Sequence of chain 2.A:
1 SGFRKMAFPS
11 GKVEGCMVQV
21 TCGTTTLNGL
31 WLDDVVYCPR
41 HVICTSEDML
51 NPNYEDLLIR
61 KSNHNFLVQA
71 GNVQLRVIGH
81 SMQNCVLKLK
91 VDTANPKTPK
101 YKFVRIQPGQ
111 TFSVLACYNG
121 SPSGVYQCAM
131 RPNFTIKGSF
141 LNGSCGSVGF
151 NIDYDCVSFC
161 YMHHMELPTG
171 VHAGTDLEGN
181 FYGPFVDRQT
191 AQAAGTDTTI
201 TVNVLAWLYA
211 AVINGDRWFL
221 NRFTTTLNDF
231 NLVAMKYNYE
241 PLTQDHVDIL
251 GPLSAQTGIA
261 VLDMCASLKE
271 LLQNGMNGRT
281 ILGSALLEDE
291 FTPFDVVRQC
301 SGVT

Binding-site contacts:
Ligand atom O contacts residue CYS145 of chain 2.A at 3.0 Å (h-bond).
Ligand atom C1 contacts residue HIS41 of chain 2.A at 4.0 Å.
Ligand atom C contacts residue CYS145 of chain 2.A at 3.6 Å (hydrophobic).
Ligand atom F contacts residue MET49 of chain 2.A at 3.6 Å.
Ligand atom C1 contacts residue CYS145 of chain 2.A at 3.8 Å (hydrophobic).
Ligand atom C2 contacts residue CYS145 of chain 2.A at 3.3 Å (hydrophobic).
Ligand atom O contacts residue SER144 of chain 2.A at 3.4 Å (h-bond).
Ligand atom C13 contacts residue MET49 of chain 2.A at 3.8 Å (hydrophobic).
Ligand atom C7 contacts residue THR25 of chain 2.A at 3.7 Å.
Ligand atom C16 contacts residue GLN189 of chain 2.A at 3.4 Å.
Ligand atom C15 contacts residue MET165 of chain 2.A at 4.0 Å (hydrophobic).
Ligand atom C13 contacts residue HIS41 of chain 2.A at 3.8 Å.
Ligand atom C3 contacts residue GLY143 of chain 2.A at 3.7 Å.
Ligand atom C6 contacts residue THR26 of chain 2.A at 3.8 Å.
Ligand atom F contacts residue ARG188 of chain 2.A at 3.1 Å.
Ligand atom C4 contacts residue HIS164 of chain 2.A at 4.0 Å.
Ligand atom C2 contacts residue HIS41 of chain 2.A at 4.0 Å.
Ligand atom C4 contacts residue SER144 of chain 2.A at 4.1 Å.
Ligand atom C14 contacts residue HIS164 of chain 2.A at 4.1 Å.
Ligand atom C7 contacts residue THR26 of chain 2.A at 3.7 Å.
Ligand atom O contacts residue GLY143 of chain 2.A at 2.9 Å (h-bond).
Ligand atom C15 contacts residue MET49 of chain 2.A at 3.4 Å (hydrophobic).
Ligand atom C6 contacts residue GLY143 of chain 2.A at 4.0 Å.
Ligand atom F contacts residue ASP187 of chain 2.A at 3.9 Å.
Ligand atom F contacts residue GLN189 of chain 2.A at 3.8 Å.
Ligand atom C4 contacts residue HIS163 of chain 2.A at 4.0 Å.
Ligand atom C7 contacts residue ASN142 of chain 2.A at 4.2 Å.
Ligand atom C17 contacts residue GLN189 of chain 2.A at 3.5 Å.
Ligand atom C5 contacts residue ASN142 of chain 2.A at 4.0 Å.
Ligand atom C4 contacts residue CYS145 of chain 2.A at 1.7 Å (hydrophobic).
Ligand atom C6 contacts residue ASN142 of chain 2.A at 4.0 Å.
Ligand atom C14 contacts residue MET49 of chain 2.A at 3.4 Å (hydrophobic).
Ligand atom C16 contacts residue MET49 of chain 2.A at 3.9 Å (hydrophobic).
Ligand atom C14 contacts residue HIS41 of chain 2.A at 3.8 Å.
Ligand atom C3 contacts residue CYS145 of chain 2.A at 2.5 Å (hydrophobic).
Ligand atom N contacts residue ASN142 of chain 2.A at 4.1 Å.
Ligand atom C contacts residue HIS164 of chain 2.A at 3.8 Å.
Ligand atom F contacts residue MET165 of chain 2.A at 3.4 Å.
Ligand atom C8 contacts residue THR25 of chain 2.A at 3.6 Å.
Ligand atom O contacts residue ASN142 of chain 2.A at 4.0 Å.

This small molecule binds to this protein.
Small molecule (SMILES): CC(=O)c1c(C)c(C(=O)c2ccc(F)cc2)n2ccccc12